The protein below binds the small molecule below.
Small molecule (SMILES): OC[C@H]1O[C@@H](O)[C@H](O)[C@@H](O)[C@@H]1O

Sequence of chain 1.A:
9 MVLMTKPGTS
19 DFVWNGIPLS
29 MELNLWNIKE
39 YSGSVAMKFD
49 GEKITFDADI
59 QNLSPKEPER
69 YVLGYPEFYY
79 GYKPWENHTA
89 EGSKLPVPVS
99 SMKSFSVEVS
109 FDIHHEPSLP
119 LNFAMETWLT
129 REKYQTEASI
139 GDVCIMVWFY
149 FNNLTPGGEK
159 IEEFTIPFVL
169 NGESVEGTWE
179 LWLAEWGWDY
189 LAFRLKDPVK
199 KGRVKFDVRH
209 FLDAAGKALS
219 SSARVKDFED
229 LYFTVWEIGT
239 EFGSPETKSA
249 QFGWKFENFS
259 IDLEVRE

Binding-site contacts:
Ligand atom O5 contacts residue ARG68 of chain 1.A at 3.8 Å.
Ligand atom C4 contacts residue GLU239 of chain 1.A at 3.5 Å.
Ligand atom C5 contacts residue ARG68 of chain 1.A at 3.2 Å.
Ligand atom O1 contacts residue PRO154 of chain 1.A at 3.9 Å.
Ligand atom C2 contacts residue THR153 of chain 1.A at 3.8 Å.
Ligand atom O3 contacts residue TYR188 of chain 1.A at 2.9 Å (h-bond).
Ligand atom O2 contacts residue TRP146 of chain 1.A at 3.4 Å.
Ligand atom C4 contacts residue TYR188 of chain 1.A at 4.3 Å (hydrophobic).
Ligand atom O2 contacts residue PRO154 of chain 1.A at 3.6 Å.
Ligand atom O6 contacts residue GLC1 of chain 1.E at 3.5 Å.
Ligand atom O4 contacts residue GLU239 of chain 1.A at 2.4 Å (salt-bridge).
Ligand atom O2 contacts residue THR153 of chain 1.A at 2.8 Å (h-bond).
Ligand atom O1 contacts residue GLY155 of chain 1.A at 3.5 Å (h-bond).
Ligand atom O3 contacts residue TRP146 of chain 1.A at 3.4 Å.
Ligand atom C6 contacts residue ARG68 of chain 1.A at 3.0 Å.
Ligand atom C2 contacts residue PRO154 of chain 1.A at 4.0 Å (hydrophobic).
Ligand atom C3 contacts residue TYR188 of chain 1.A at 3.7 Å (hydrophobic).
Ligand atom C2 contacts residue GLY155 of chain 1.A at 3.5 Å.
Ligand atom O4 contacts residue VAL70 of chain 1.A at 3.6 Å.
Ligand atom C1 contacts residue GLY155 of chain 1.A at 4.0 Å.
Ligand atom O5 contacts residue TRP184 of chain 1.A at 3.8 Å.
Ligand atom C2 contacts residue TRP146 of chain 1.A at 4.3 Å (hydrophobic).
Ligand atom O3 contacts residue GLU239 of chain 1.A at 2.5 Å (salt-bridge).
Ligand atom C3 contacts residue VAL70 of chain 1.A at 4.0 Å (hydrophobic).
Ligand atom O3 contacts residue GLC1 of chain 1.E at 4.2 Å.
Ligand atom O6 contacts residue ARG68 of chain 1.A at 2.9 Å (salt-bridge).
Ligand atom O3 contacts residue MET144 of chain 1.A at 3.7 Å.
Ligand atom O2 contacts residue LEU152 of chain 1.A at 3.9 Å.
Ligand atom O1 contacts residue THR153 of chain 1.A at 3.6 Å (h-bond).
Ligand atom C1 contacts residue THR153 of chain 1.A at 4.2 Å.
Ligand atom O2 contacts residue TYR188 of chain 1.A at 4.2 Å.
Ligand atom C4 contacts residue GLC1 of chain 1.E at 3.7 Å.
Ligand atom C6 contacts residue TRP184 of chain 1.A at 3.8 Å (hydrophobic).
Ligand atom C3 contacts residue GLU239 of chain 1.A at 3.3 Å.
Ligand atom O4 contacts residue GLC1 of chain 1.E at 2.9 Å (h-bond).
Ligand atom C2 contacts residue TYR188 of chain 1.A at 3.6 Å (hydrophobic).
Ligand atom O2 contacts residue GLY155 of chain 1.A at 3.8 Å.
Ligand atom C6 contacts residue GLC1 of chain 1.E at 4.1 Å.
Ligand atom C3 contacts residue TRP146 of chain 1.A at 4.3 Å (hydrophobic).
Ligand atom O6 contacts residue TRP34 of chain 1.A at 3.9 Å.